The small molecule below binds the protein below.
Small molecule (SMILES): OC[C@H]1O[C@H](O[C@H]2[C@H](O)[C@@H](O)[C@H](OCCCCCCC3CCCCC3)O[C@@H]2CO)[C@H](O)[C@@H](O)[C@@H]1O

Binding-site contacts:
Ligand atom C50 contacts residue SER412 of chain 1.B at 3.8 Å.
Ligand atom C51 contacts residue SER412 of chain 1.B at 3.9 Å.
Ligand atom C51 contacts residue ARG413 of chain 1.B at 4.3 Å.
Ligand atom C6 contacts residue PHE434 of chain 1.B at 4.2 Å (hydrophobic).
Ligand atom C42 contacts residue MET89 of chain 1.B at 3.7 Å (hydrophobic).
Ligand atom O60 contacts residue TYR411 of chain 1.B at 3.2 Å.
Ligand atom O6 contacts residue TYR250 of chain 1.B at 4.1 Å.
Ligand atom O5 contacts residue TYR250 of chain 1.B at 3.0 Å (h-bond).
Ligand atom O60 contacts residue SER412 of chain 1.B at 2.6 Å (h-bond).
Ligand atom C4 contacts residue GLY410 of chain 1.B at 4.2 Å.
Ligand atom C6 contacts residue TYR250 of chain 1.B at 4.2 Å (hydrophobic).
Ligand atom C40 contacts residue GLY410 of chain 1.B at 4.3 Å.
Ligand atom O4 contacts residue PHE434 of chain 1.B at 3.8 Å.
Ligand atom C41 contacts residue SER412 of chain 1.B at 3.7 Å.
Ligand atom C51 contacts residue LEU414 of chain 1.B at 4.1 Å (hydrophobic).
Ligand atom O4 contacts residue GLY410 of chain 1.B at 3.1 Å (h-bond).
Ligand atom O60 contacts residue PHE434 of chain 1.B at 4.0 Å.
Ligand atom C3 contacts residue TYR250 of chain 1.B at 4.2 Å (hydrophobic).
Ligand atom O6 contacts residue SER412 of chain 1.B at 3.9 Å.
Ligand atom O50 contacts residue TYR411 of chain 1.B at 3.7 Å.
Ligand atom C32 contacts residue MET89 of chain 1.B at 3.7 Å (hydrophobic).
Ligand atom C50 contacts residue GLY410 of chain 1.B at 3.7 Å.
Ligand atom C21 contacts residue SER412 of chain 1.B at 3.2 Å.
Ligand atom C60 contacts residue TYR411 of chain 1.B at 3.9 Å (hydrophobic).
Ligand atom C52 contacts residue LEU414 of chain 1.B at 3.8 Å (hydrophobic).
Ligand atom C5 contacts residue PHE434 of chain 1.B at 4.4 Å (hydrophobic).
Ligand atom C60 contacts residue SER412 of chain 1.B at 3.2 Å.
Ligand atom C62 contacts residue LEU414 of chain 1.B at 4.0 Å (hydrophobic).
Ligand atom C2 contacts residue TYR250 of chain 1.B at 3.9 Å (hydrophobic).
Ligand atom C5 contacts residue GLY410 of chain 1.B at 4.1 Å.
Ligand atom C50 contacts residue TYR411 of chain 1.B at 3.6 Å (hydrophobic).
Ligand atom O3 contacts residue TYR250 of chain 1.B at 3.4 Å (h-bond).
Ligand atom C11 contacts residue SER412 of chain 1.B at 4.3 Å.
Ligand atom O1 contacts residue GLY410 of chain 1.B at 3.6 Å.
Ligand atom O2 contacts residue GLY410 of chain 1.B at 3.6 Å (h-bond).
Ligand atom C5 contacts residue TYR250 of chain 1.B at 4.4 Å (hydrophobic).
Ligand atom O50 contacts residue SER412 of chain 1.B at 3.8 Å.
Ligand atom O60 contacts residue GLY410 of chain 1.B at 3.9 Å.
Ligand atom C1 contacts residue TYR250 of chain 1.B at 3.2 Å (hydrophobic).
Ligand atom C31 contacts residue SER412 of chain 1.B at 4.0 Å.

Sequence of chain 1.B:
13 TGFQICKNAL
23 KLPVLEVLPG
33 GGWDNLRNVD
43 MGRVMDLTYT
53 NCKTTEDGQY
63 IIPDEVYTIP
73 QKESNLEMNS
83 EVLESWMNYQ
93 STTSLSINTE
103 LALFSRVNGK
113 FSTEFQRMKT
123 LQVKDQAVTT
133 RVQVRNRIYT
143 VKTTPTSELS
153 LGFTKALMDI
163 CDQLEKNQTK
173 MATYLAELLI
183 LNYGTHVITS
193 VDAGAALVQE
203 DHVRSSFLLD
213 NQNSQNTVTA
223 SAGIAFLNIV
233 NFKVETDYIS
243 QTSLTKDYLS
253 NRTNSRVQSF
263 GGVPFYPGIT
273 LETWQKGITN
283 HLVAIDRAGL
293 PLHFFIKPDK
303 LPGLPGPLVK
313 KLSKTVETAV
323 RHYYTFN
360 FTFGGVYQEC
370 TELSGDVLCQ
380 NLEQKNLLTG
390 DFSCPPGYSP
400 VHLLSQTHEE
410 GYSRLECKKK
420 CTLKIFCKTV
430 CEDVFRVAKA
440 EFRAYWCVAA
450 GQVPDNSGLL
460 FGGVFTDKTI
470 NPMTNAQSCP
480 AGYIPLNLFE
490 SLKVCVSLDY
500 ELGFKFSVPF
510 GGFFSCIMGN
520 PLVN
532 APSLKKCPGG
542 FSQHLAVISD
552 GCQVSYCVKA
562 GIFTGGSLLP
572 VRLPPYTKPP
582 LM